Binding-site contacts:
Ligand atom C5 contacts residue ASN48 of chain 1.B at 3.6 Å.
Ligand atom O5 contacts residue TYR15 of chain 1.B at 3.9 Å.
Ligand atom C6 contacts residue ASN73 of chain 1.G at 4.5 Å.
Ligand atom C2 contacts residue ASN48 of chain 1.B at 2.4 Å.
Ligand atom C1 contacts residue TYR15 of chain 1.B at 4.0 Å (hydrophobic).
Ligand atom C2 contacts residue TYR15 of chain 1.B at 4.2 Å (hydrophobic).
Ligand atom O7 contacts residue TYR15 of chain 1.B at 4.1 Å.
Ligand atom C3 contacts residue ASN48 of chain 1.B at 3.7 Å.
Ligand atom C4 contacts residue ASN48 of chain 1.B at 4.0 Å.
Ligand atom C8 contacts residue ASN48 of chain 1.B at 4.0 Å.
Ligand atom O4 contacts residue LYS75 of chain 1.G at 4.4 Å.
Ligand atom C6 contacts residue ALA74 of chain 1.G at 3.3 Å (hydrophobic).
Ligand atom O6 contacts residue ALA74 of chain 1.G at 3.6 Å.
Ligand atom O7 contacts residue ASN48 of chain 1.B at 3.7 Å.
Ligand atom O6 contacts residue LYS75 of chain 1.G at 4.3 Å.
Ligand atom C1 contacts residue ASN48 of chain 1.B at 1.4 Å.
Ligand atom O6 contacts residue ASN73 of chain 1.G at 3.4 Å (h-bond).
Ligand atom O6 contacts residue ASN76 of chain 1.G at 4.2 Å.
Ligand atom C6 contacts residue ASN76 of chain 1.G at 4.4 Å.
Ligand atom C7 contacts residue ASN48 of chain 1.B at 3.6 Å.
Ligand atom O5 contacts residue ASN48 of chain 1.B at 2.2 Å (h-bond).
Ligand atom N2 contacts residue ASN48 of chain 1.B at 3.0 Å (h-bond).

Sequence of chain 1.G:
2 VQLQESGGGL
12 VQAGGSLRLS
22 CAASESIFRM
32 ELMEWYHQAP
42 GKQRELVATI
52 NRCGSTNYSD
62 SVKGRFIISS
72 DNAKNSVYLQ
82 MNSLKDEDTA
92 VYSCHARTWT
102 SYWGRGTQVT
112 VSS

Sequence of chain 1.B:
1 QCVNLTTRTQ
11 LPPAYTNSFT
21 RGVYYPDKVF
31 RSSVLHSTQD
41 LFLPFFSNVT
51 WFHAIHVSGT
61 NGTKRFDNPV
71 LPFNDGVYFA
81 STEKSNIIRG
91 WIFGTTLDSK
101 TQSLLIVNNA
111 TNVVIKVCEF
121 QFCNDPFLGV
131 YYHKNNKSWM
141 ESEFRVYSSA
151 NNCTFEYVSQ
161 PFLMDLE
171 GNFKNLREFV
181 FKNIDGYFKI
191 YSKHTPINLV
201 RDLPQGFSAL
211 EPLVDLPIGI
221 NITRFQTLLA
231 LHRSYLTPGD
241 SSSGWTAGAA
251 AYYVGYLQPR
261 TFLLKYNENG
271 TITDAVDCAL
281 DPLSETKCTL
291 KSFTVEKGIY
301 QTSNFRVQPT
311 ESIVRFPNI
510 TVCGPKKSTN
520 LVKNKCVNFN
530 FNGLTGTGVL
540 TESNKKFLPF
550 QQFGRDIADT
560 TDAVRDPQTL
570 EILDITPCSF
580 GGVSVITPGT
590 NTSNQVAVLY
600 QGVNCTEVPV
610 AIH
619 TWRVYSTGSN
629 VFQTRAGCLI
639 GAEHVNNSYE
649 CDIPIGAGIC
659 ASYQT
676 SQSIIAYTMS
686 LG

A small-molecule ligand and the protein it binds are described below.
Small molecule (SMILES): CC(=O)N[C@@H]1[C@@H](O)[C@H](O)[C@@H](CO)O[C@H]1O